Sequence of chain 1.A:
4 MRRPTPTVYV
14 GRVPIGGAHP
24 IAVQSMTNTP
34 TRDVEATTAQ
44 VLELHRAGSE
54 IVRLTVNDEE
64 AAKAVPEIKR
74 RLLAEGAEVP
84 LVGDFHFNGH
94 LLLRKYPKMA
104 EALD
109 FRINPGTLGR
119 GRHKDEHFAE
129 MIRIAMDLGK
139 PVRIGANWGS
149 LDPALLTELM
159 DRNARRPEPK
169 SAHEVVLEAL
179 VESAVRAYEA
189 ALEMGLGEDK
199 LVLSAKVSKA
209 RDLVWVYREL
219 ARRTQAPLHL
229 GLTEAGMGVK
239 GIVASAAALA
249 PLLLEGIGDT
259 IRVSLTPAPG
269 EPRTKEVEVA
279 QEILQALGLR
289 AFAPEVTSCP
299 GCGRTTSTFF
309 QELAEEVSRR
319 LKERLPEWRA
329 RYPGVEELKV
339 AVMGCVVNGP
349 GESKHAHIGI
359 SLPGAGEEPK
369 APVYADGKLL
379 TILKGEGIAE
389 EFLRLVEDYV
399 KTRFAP

Binding-site contacts:
Ligand atom P contacts residue ARG110 of chain 2.A at 3.5 Å.
Ligand atom C3 contacts residue ASP87 of chain 2.A at 3.0 Å.
Ligand atom O5 contacts residue LYS204 of chain 2.A at 2.7 Å (salt-bridge).
Ligand atom P1 contacts residue ARG56 of chain 2.A at 4.1 Å.
Ligand atom P contacts residue LYS204 of chain 2.A at 3.8 Å.
Ligand atom O3 contacts residue SER262 of chain 2.A at 3.3 Å (h-bond).
Ligand atom C3 contacts residue F3S1 of chain 2.B at 3.9 Å.
Ligand atom P contacts residue ARG141 of chain 2.A at 4.1 Å.
Ligand atom O4 contacts residue THR231 of chain 2.A at 2.8 Å (h-bond).
Ligand atom O4 contacts residue GLU232 of chain 2.A at 4.0 Å.
Ligand atom O contacts residue LYS204 of chain 2.A at 4.0 Å.
Ligand atom O contacts residue ARG110 of chain 2.A at 2.9 Å (salt-bridge).
Ligand atom O5 contacts residue ARG110 of chain 2.A at 3.9 Å.
Ligand atom O5 contacts residue ARG141 of chain 2.A at 2.8 Å (salt-bridge).
Ligand atom P1 contacts residue THR231 of chain 2.A at 3.7 Å.
Ligand atom C contacts residue F3S1 of chain 2.B at 4.1 Å.
Ligand atom C contacts residue GLU232 of chain 2.A at 3.9 Å.
Ligand atom P contacts residue ASN145 of chain 2.A at 3.9 Å.
Ligand atom O4 contacts residue ARG260 of chain 2.A at 4.1 Å.
Ligand atom O contacts residue ASN145 of chain 2.A at 2.9 Å (h-bond).
Ligand atom O1 contacts residue LYS204 of chain 2.A at 3.5 Å.
Ligand atom O6 contacts residue ARG110 of chain 2.A at 2.7 Å (salt-bridge).
Ligand atom P contacts residue ARG56 of chain 2.A at 3.8 Å.
Ligand atom C3 contacts residue MET29 of chain 2.A at 3.6 Å (hydrophobic).
Ligand atom O3 contacts residue ARG56 of chain 2.A at 2.8 Å (salt-bridge).
Ligand atom C3 contacts residue ARG56 of chain 2.A at 3.6 Å.
Ligand atom O6 contacts residue ARG56 of chain 2.A at 2.9 Å (salt-bridge).
Ligand atom P1 contacts residue ARG260 of chain 2.A at 3.6 Å.
Ligand atom O3 contacts residue LYS204 of chain 2.A at 3.0 Å (salt-bridge).
Ligand atom O3 contacts residue ARG260 of chain 2.A at 2.9 Å (salt-bridge).
Ligand atom C1 contacts residue F3S1 of chain 2.B at 2.9 Å.
Ligand atom O5 contacts residue ARG56 of chain 2.A at 3.6 Å.
Ligand atom C2 contacts residue F3S1 of chain 2.B at 3.6 Å.
Ligand atom P1 contacts residue LYS204 of chain 2.A at 3.8 Å.
Ligand atom O2 contacts residue ARG260 of chain 2.A at 3.5 Å (salt-bridge).
Ligand atom C contacts residue THR231 of chain 2.A at 3.9 Å.
Ligand atom O1 contacts residue THR231 of chain 2.A at 3.6 Å (h-bond).
Ligand atom O1 contacts residue ASN145 of chain 2.A at 3.4 Å (h-bond).
Ligand atom O4 contacts residue SER262 of chain 2.A at 2.6 Å (h-bond).
Ligand atom P1 contacts residue SER262 of chain 2.A at 3.5 Å.

The small molecule below binds the protein below.
Small molecule (SMILES): C#CCCOP(=O)(O)OP(=O)(O)O

Sequence of chain 2.A:
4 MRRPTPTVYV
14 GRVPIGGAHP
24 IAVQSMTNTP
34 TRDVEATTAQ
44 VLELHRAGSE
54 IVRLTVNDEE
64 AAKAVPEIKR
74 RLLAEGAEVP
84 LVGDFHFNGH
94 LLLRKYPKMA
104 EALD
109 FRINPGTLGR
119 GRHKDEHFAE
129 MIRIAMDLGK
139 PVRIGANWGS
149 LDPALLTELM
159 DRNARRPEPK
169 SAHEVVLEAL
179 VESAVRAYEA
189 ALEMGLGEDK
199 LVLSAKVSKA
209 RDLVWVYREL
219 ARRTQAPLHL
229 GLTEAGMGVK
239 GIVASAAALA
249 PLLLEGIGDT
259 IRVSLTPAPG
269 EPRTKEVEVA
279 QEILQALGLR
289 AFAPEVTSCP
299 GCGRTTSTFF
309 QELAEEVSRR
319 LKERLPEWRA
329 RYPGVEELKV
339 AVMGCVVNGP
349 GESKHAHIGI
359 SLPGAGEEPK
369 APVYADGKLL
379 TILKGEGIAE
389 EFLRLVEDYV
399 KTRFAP